Sequence of chain 1.A:
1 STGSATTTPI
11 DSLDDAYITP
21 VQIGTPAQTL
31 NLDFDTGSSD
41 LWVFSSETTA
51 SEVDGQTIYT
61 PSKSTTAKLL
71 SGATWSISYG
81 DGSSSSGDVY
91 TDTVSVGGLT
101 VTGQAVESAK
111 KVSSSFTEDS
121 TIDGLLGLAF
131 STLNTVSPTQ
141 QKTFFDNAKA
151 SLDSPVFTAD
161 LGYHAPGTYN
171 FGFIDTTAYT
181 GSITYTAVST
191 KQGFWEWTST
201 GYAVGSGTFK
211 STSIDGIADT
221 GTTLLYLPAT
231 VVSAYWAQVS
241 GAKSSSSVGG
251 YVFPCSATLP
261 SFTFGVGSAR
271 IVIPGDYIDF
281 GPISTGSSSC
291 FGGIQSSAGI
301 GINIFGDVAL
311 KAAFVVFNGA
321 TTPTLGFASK

The protein below binds the small molecule below.
Small molecule (SMILES): N[C@@H]1CO[C@H](CNC(=O)c2ccc(F)cc2)[C@H]1O

Binding-site contacts:
Ligand atom C5 contacts residue ASP15 of chain 1.A at 4.3 Å.
Ligand atom C3 contacts residue ALA16 of chain 1.A at 4.0 Å (hydrophobic).
Ligand atom N1 contacts residue ASP15 of chain 1.A at 2.8 Å (salt-bridge).
Ligand atom C11 contacts residue LEU224 of chain 1.A at 3.9 Å (hydrophobic).
Ligand atom C7 contacts residue D8J1 of chain 1.G at 3.6 Å.
Ligand atom F contacts residue ASP119 of chain 1.A at 3.6 Å.
Ligand atom C7 contacts residue THR223 of chain 1.A at 4.0 Å.
Ligand atom O1 contacts residue LEU224 of chain 1.A at 3.6 Å.
Ligand atom O1 contacts residue ASP15 of chain 1.A at 3.7 Å.
Ligand atom C5 contacts residue THR223 of chain 1.A at 3.7 Å.
Ligand atom N contacts residue THR223 of chain 1.A at 3.0 Å (h-bond).
Ligand atom C11 contacts residue PHE280 of chain 1.A at 3.6 Å (hydrophobic).
Ligand atom C1 contacts residue ILE10 of chain 1.A at 4.2 Å (hydrophobic).
Ligand atom C4 contacts residue THR223 of chain 1.A at 3.2 Å.
Ligand atom N contacts residue D8J1 of chain 1.G at 3.5 Å.
Ligand atom C3 contacts residue THR223 of chain 1.A at 3.9 Å.
Ligand atom C5 contacts residue D8J1 of chain 1.G at 4.0 Å.
Ligand atom O contacts residue D8J1 of chain 1.G at 3.3 Å.
Ligand atom C2 contacts residue ASP119 of chain 1.A at 4.0 Å.
Ligand atom F contacts residue ALA16 of chain 1.A at 3.2 Å.
Ligand atom C2 contacts residue ASP15 of chain 1.A at 4.0 Å.
Ligand atom C4 contacts residue D8J1 of chain 1.G at 3.5 Å.
Ligand atom C10 contacts residue ASP15 of chain 1.A at 3.6 Å.
Ligand atom C4 contacts residue ASP15 of chain 1.A at 3.7 Å.
Ligand atom N1 contacts residue LEU13 of chain 1.A at 4.0 Å.
Ligand atom C1 contacts residue ASP15 of chain 1.A at 4.1 Å.
Ligand atom C6 contacts residue THR223 of chain 1.A at 3.9 Å.
Ligand atom F contacts residue ILE122 of chain 1.A at 3.1 Å.
Ligand atom C9 contacts residue ASP15 of chain 1.A at 4.0 Å.
Ligand atom C6 contacts residue D8J1 of chain 1.G at 3.4 Å.
Ligand atom C contacts residue ASP15 of chain 1.A at 4.0 Å.
Ligand atom C11 contacts residue ASP15 of chain 1.A at 3.4 Å.
Ligand atom F contacts residue ILE10 of chain 1.A at 3.9 Å.
Ligand atom C2 contacts residue ALA16 of chain 1.A at 3.8 Å (hydrophobic).
Ligand atom C11 contacts residue THR223 of chain 1.A at 4.2 Å.
Ligand atom C1 contacts residue ASP119 of chain 1.A at 3.7 Å.
Ligand atom C3 contacts residue ASP15 of chain 1.A at 3.5 Å.
Ligand atom O1 contacts residue THR223 of chain 1.A at 3.6 Å.
Ligand atom C3 contacts residue D8J1 of chain 1.G at 4.1 Å.
Ligand atom C8 contacts residue LEU224 of chain 1.A at 4.1 Å (hydrophobic).